Binding-site contacts:
Ligand atom C2 contacts residue ASN796 of chain 1.A at 2.5 Å.
Ligand atom C5 contacts residue SER798 of chain 1.A at 3.7 Å.
Ligand atom C5 contacts residue ASN796 of chain 1.A at 3.6 Å.
Ligand atom C1 contacts residue ASN796 of chain 1.A at 1.4 Å.
Ligand atom C1 contacts residue SER798 of chain 1.A at 3.5 Å.
Ligand atom C6 contacts residue SER798 of chain 1.A at 4.4 Å.
Ligand atom C7 contacts residue ASN796 of chain 1.A at 4.0 Å.
Ligand atom O5 contacts residue ASN796 of chain 1.A at 2.4 Å (h-bond).
Ligand atom O5 contacts residue SER798 of chain 1.A at 3.6 Å.
Ligand atom C6 contacts residue GLN799 of chain 1.A at 4.0 Å.
Ligand atom C4 contacts residue ASN796 of chain 1.A at 4.2 Å.
Ligand atom N2 contacts residue ASN796 of chain 1.A at 2.9 Å (h-bond).
Ligand atom C8 contacts residue GLN799 of chain 1.A at 4.5 Å.
Ligand atom C3 contacts residue ASN796 of chain 1.A at 3.8 Å.

This protein binds this small molecule.
Small molecule (SMILES): CC(=O)N[C@H]1[C@H](O[C@H]2[C@H](O)[C@@H](NC(C)=O)CO[C@@H]2CO)O[C@H](CO)[C@@H](O)[C@@H]1O

Sequence of chain 1.A:
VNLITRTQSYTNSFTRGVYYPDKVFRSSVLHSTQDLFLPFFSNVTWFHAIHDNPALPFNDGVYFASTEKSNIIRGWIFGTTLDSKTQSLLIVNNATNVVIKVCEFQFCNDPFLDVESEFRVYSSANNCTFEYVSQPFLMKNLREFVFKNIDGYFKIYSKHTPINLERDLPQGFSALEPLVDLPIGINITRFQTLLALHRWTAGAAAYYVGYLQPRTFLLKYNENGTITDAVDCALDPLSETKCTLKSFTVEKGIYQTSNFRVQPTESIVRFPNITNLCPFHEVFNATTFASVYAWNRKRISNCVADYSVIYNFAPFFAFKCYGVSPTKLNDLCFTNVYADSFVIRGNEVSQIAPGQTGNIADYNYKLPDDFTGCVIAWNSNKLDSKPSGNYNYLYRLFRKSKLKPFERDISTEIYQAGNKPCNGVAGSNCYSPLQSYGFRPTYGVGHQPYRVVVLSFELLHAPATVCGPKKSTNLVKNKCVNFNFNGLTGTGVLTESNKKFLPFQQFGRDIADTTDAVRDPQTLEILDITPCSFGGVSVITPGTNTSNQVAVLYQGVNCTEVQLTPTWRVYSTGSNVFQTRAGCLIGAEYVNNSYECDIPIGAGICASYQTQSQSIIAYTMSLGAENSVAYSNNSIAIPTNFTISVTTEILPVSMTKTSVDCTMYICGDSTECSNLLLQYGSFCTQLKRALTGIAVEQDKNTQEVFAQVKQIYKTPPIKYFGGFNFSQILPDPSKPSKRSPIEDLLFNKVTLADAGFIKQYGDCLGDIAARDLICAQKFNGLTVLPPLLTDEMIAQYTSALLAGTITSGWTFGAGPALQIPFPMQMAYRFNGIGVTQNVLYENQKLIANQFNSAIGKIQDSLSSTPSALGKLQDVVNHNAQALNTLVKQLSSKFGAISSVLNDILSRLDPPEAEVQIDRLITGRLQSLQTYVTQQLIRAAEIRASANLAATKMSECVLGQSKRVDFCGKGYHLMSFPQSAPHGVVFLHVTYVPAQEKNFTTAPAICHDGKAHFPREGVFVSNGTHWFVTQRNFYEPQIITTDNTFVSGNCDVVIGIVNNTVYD